Sequence of chain 1.H:
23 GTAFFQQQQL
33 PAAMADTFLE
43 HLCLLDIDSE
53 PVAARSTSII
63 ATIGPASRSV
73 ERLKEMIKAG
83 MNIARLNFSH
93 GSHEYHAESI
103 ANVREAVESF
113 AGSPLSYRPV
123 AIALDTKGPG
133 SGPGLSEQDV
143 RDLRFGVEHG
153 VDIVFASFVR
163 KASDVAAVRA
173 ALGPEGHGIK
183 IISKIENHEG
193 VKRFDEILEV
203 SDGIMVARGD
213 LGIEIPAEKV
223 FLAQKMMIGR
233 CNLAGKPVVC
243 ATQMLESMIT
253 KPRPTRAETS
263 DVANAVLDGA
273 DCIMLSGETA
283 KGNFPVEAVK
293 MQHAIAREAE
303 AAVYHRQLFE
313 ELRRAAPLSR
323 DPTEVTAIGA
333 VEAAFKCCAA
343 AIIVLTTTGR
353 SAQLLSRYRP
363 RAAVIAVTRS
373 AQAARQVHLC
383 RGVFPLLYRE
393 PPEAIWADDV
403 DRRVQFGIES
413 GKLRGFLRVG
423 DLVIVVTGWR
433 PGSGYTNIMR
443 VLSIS

Binding-site contacts:
Ligand atom O3 contacts residue ARG432 of chain 1.H at 2.6 Å (salt-bridge).
Ligand atom P2 contacts residue SER435 of chain 1.H at 3.5 Å.
Ligand atom O5P contacts residue SER435 of chain 1.H at 3.4 Å (h-bond).
Ligand atom O1P contacts residue ARG405 of chain 1.H at 3.0 Å (salt-bridge).
Ligand atom O6P contacts residue THR350 of chain 1.H at 2.8 Å (h-bond).
Ligand atom O2 contacts residue LEU347 of chain 1.H at 3.5 Å.
Ligand atom O4P contacts residue ARG352 of chain 1.H at 3.8 Å.
Ligand atom O4 contacts residue GLY434 of chain 1.H at 2.6 Å (h-bond).
Ligand atom O4 contacts residue TYR437 of chain 1.H at 2.8 Å (h-bond).
Ligand atom O2P contacts residue ARG405 of chain 1.H at 2.7 Å (salt-bridge).
Ligand atom P2 contacts residue THR349 of chain 1.H at 3.7 Å.
Ligand atom O5 contacts residue LEU347 of chain 1.H at 3.8 Å.
Ligand atom O5P contacts residue SER353 of chain 1.H at 3.6 Å.
Ligand atom O3P contacts residue GLY434 of chain 1.H at 2.8 Å (h-bond).
Ligand atom C4 contacts residue GLY434 of chain 1.H at 3.3 Å.
Ligand atom O5P contacts residue GLY436 of chain 1.H at 2.9 Å (h-bond).
Ligand atom O1P contacts residue TRP398 of chain 1.H at 2.7 Å (h-bond).
Ligand atom C3 contacts residue ARG432 of chain 1.H at 3.2 Å.
Ligand atom P2 contacts residue SER353 of chain 1.H at 3.7 Å.
Ligand atom C1 contacts residue ARG405 of chain 1.H at 3.8 Å.
Ligand atom O6 contacts residue THR349 of chain 1.H at 3.1 Å (h-bond).
Ligand atom O4 contacts residue GLY436 of chain 1.H at 3.7 Å.
Ligand atom O6P contacts residue SER435 of chain 1.H at 2.8 Å (h-bond).
Ligand atom O3 contacts residue GLY430 of chain 1.H at 3.2 Å.
Ligand atom O3 contacts residue TRP398 of chain 1.H at 3.7 Å.
Ligand atom C6 contacts residue THR438 of chain 1.H at 3.5 Å.
Ligand atom P2 contacts residue THR348 of chain 1.H at 3.6 Å.
Ligand atom O3P contacts residue PRO433 of chain 1.H at 3.6 Å.
Ligand atom O6 contacts residue THR348 of chain 1.H at 3.7 Å.
Ligand atom C6 contacts residue LEU347 of chain 1.H at 3.6 Å (hydrophobic).
Ligand atom C5 contacts residue GLY434 of chain 1.H at 3.4 Å.
Ligand atom O2 contacts residue GLY430 of chain 1.H at 3.5 Å (h-bond).
Ligand atom O4P contacts residue SER353 of chain 1.H at 2.8 Å (h-bond).
Ligand atom O6P contacts residue THR349 of chain 1.H at 3.3 Å (h-bond).
Ligand atom O4 contacts residue THR438 of chain 1.H at 3.4 Å (h-bond).
Ligand atom O6P contacts residue THR348 of chain 1.H at 3.7 Å.
Ligand atom C3 contacts residue GLY434 of chain 1.H at 3.4 Å.
Ligand atom P1 contacts residue ARG405 of chain 1.H at 3.6 Å.
Ligand atom O1 contacts residue GLY434 of chain 1.H at 3.7 Å.
Ligand atom O4P contacts residue THR348 of chain 1.H at 2.5 Å (h-bond).

This small molecule binds to this protein.
Small molecule (SMILES): O=P(O)(O)OC[C@H]1O[C@](O)(COP(=O)(O)O)[C@@H](O)[C@@H]1O